Sequence of chain 2.A:
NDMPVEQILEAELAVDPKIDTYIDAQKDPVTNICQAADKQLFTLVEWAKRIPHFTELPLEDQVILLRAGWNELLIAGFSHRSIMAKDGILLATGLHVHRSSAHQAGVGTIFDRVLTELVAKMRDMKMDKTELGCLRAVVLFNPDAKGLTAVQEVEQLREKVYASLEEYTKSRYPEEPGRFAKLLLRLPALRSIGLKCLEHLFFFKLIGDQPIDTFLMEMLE

Binding-site contacts:
Ligand atom O2 contacts residue GLN43 of chain 2.A at 4.0 Å.
Ligand atom C18 contacts residue CYS200 of chain 2.A at 3.6 Å (hydrophobic).
Ligand atom C16 contacts residue LEU204 of chain 2.A at 3.7 Å (hydrophobic).
Ligand atom C3 contacts residue ILE113 of chain 2.A at 4.1 Å (hydrophobic).
Ligand atom C18 contacts residue PHE81 of chain 2.A at 3.8 Å (hydrophobic).
Ligand atom O2 contacts residue LEU94 of chain 2.A at 3.6 Å.
Ligand atom C13 contacts residue PHE81 of chain 2.A at 3.6 Å (hydrophobic).
Ligand atom O1 contacts residue ARG84 of chain 2.A at 2.5 Å (salt-bridge).
Ligand atom C19 contacts residue ILE78 of chain 2.A at 4.0 Å (hydrophobic).
Ligand atom C15 contacts residue GLN43 of chain 2.A at 3.3 Å.
Ligand atom C16 contacts residue CYS37 of chain 2.A at 3.8 Å (hydrophobic).
Ligand atom C12 contacts residue ALA40 of chain 2.A at 3.9 Å (hydrophobic).
Ligand atom C13 contacts residue ALA40 of chain 2.A at 3.9 Å (hydrophobic).
Ligand atom C20 contacts residue LEU94 of chain 2.A at 3.8 Å (hydrophobic).
Ligand atom C20 contacts residue PHE81 of chain 2.A at 3.9 Å (hydrophobic).
Ligand atom C12 contacts residue PHE81 of chain 2.A at 3.5 Å (hydrophobic).
Ligand atom C19 contacts residue CYS200 of chain 2.A at 4.1 Å (hydrophobic).
Ligand atom O1 contacts residue GLN43 of chain 2.A at 3.2 Å.
Ligand atom C17 contacts residue HIS203 of chain 2.A at 3.4 Å.
Ligand atom O2 contacts residue ALA95 of chain 2.A at 2.9 Å (h-bond).
Ligand atom C14 contacts residue GLN43 of chain 2.A at 3.6 Å.
Ligand atom C15 contacts residue ALA95 of chain 2.A at 4.0 Å (hydrophobic).
Ligand atom C7 contacts residue CYS200 of chain 2.A at 4.1 Å (hydrophobic).
Ligand atom C11 contacts residue ILE36 of chain 2.A at 3.9 Å (hydrophobic).
Ligand atom C20 contacts residue ALA39 of chain 2.A at 3.7 Å (hydrophobic).
Ligand atom C3 contacts residue VAL110 of chain 2.A at 3.6 Å (hydrophobic).
Ligand atom O2 contacts residue ARG84 of chain 2.A at 2.8 Å (salt-bridge).
Ligand atom C15 contacts residue ARG84 of chain 2.A at 3.0 Å.
Ligand atom C11 contacts residue PHE81 of chain 2.A at 3.7 Å (hydrophobic).
Ligand atom C5 contacts residue CYS200 of chain 2.A at 4.0 Å (hydrophobic).
Ligand atom C11 contacts residue ALA40 of chain 2.A at 3.8 Å (hydrophobic).
Ligand atom C8 contacts residue ILE36 of chain 2.A at 3.7 Å (hydrophobic).
Ligand atom O2 contacts residue ALA39 of chain 2.A at 3.7 Å.
Ligand atom C17 contacts residue CYS200 of chain 2.A at 3.7 Å (hydrophobic).
Ligand atom C12 contacts residue LEU77 of chain 2.A at 3.7 Å (hydrophobic).
Ligand atom C6 contacts residue CYS200 of chain 2.A at 4.0 Å (hydrophobic).
Ligand atom O1 contacts residue PHE81 of chain 2.A at 3.8 Å.
Ligand atom C20 contacts residue ILE36 of chain 2.A at 3.7 Å (hydrophobic).
Ligand atom C15 contacts residue PHE81 of chain 2.A at 3.9 Å (hydrophobic).
Ligand atom C10 contacts residue ALA40 of chain 2.A at 3.7 Å (hydrophobic).

A protein and the small-molecule ligand that binds it are described below.
Small molecule (SMILES): CC1=C(/C=C/C(C)=C\C=C\C(C)=C\C(=O)O)C(C)(C)CCC1